Binding-site contacts:
Ligand atom CL1 contacts residue ILE239 of chain 52.A at 3.8 Å.
Ligand atom CL1 contacts residue ILE125 of chain 52.A at 3.5 Å.
Ligand atom C2C contacts residue MET217 of chain 52.A at 3.7 Å (hydrophobic).
Ligand atom N3A contacts residue PHE182 of chain 52.A at 4.0 Å.
Ligand atom C2B contacts residue ILE125 of chain 52.A at 3.1 Å (hydrophobic).
Ligand atom N2 contacts residue ASN215 of chain 52.A at 3.7 Å.
Ligand atom CL2 contacts residue TYR147 of chain 52.A at 3.4 Å.
Ligand atom C4B contacts residue ILE220 of chain 52.A at 4.0 Å (hydrophobic).
Ligand atom O1A contacts residue TYR147 of chain 52.A at 4.0 Å.
Ligand atom C2A contacts residue PHE182 of chain 52.A at 4.2 Å (hydrophobic).
Ligand atom C4A contacts residue LEU127 of chain 52.A at 4.0 Å (hydrophobic).
Ligand atom N3A contacts residue LEU127 of chain 52.A at 4.1 Å.
Ligand atom C2A contacts residue ILE220 of chain 52.A at 3.8 Å (hydrophobic).
Ligand atom C5B contacts residue TYR147 of chain 52.A at 3.9 Å (hydrophobic).
Ligand atom C4A contacts residue ILE220 of chain 52.A at 4.1 Å (hydrophobic).
Ligand atom C5A contacts residue MET146 of chain 52.A at 3.7 Å (hydrophobic).
Ligand atom C3B contacts residue ILE220 of chain 52.A at 4.2 Å (hydrophobic).
Ligand atom C6B contacts residue ILE125 of chain 52.A at 3.6 Å (hydrophobic).
Ligand atom O1 contacts residue MET217 of chain 52.A at 4.2 Å.
Ligand atom C5A contacts residue TYR145 of chain 52.A at 3.8 Å (hydrophobic).
Ligand atom CL2 contacts residue LEU187 of chain 52.A at 3.9 Å.
Ligand atom N2 contacts residue THR102 of chain 52.A at 4.2 Å.
Ligand atom C5A contacts residue ILE220 of chain 52.A at 3.9 Å (hydrophobic).
Ligand atom C5B contacts residue ILE125 of chain 52.A at 3.9 Å (hydrophobic).
Ligand atom C3B contacts residue ILE125 of chain 52.A at 3.5 Å (hydrophobic).
Ligand atom C31 contacts residue MET195 of chain 52.A at 3.5 Å (hydrophobic).
Ligand atom C5A contacts residue TYR147 of chain 52.A at 4.1 Å (hydrophobic).
Ligand atom C1B contacts residue ILE125 of chain 52.A at 3.1 Å (hydrophobic).
Ligand atom CL2 contacts residue ILE184 of chain 52.A at 3.9 Å.
Ligand atom C3 contacts residue LEU103 of chain 52.A at 4.1 Å (hydrophobic).
Ligand atom C31 contacts residue GLN104 of chain 52.A at 3.6 Å.
Ligand atom C4A contacts residue TYR145 of chain 52.A at 3.3 Å (hydrophobic).
Ligand atom C4C contacts residue MET217 of chain 52.A at 4.2 Å (hydrophobic).
Ligand atom C4 contacts residue LEU103 of chain 52.A at 3.4 Å (hydrophobic).
Ligand atom C6B contacts residue ILE184 of chain 52.A at 4.1 Å (hydrophobic).
Ligand atom O1B contacts residue ILE125 of chain 52.A at 3.5 Å.
Ligand atom C4B contacts residue ILE125 of chain 52.A at 3.9 Å (hydrophobic).
Ligand atom C5 contacts residue LEU103 of chain 52.A at 3.8 Å (hydrophobic).
Ligand atom O1A contacts residue ILE220 of chain 52.A at 3.6 Å.
Ligand atom C1C contacts residue LEU103 of chain 52.A at 4.1 Å (hydrophobic).

Sequence of chain 52.A:
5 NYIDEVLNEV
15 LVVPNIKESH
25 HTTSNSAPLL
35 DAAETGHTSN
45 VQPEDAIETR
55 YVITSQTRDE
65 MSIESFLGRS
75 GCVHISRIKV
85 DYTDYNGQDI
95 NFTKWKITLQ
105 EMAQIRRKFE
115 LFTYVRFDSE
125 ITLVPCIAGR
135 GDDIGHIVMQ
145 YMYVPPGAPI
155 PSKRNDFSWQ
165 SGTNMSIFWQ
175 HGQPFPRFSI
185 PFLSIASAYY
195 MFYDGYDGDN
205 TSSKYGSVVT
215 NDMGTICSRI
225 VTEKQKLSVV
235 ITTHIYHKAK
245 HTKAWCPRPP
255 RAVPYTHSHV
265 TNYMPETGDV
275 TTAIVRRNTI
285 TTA

A protein and the small-molecule ligand that binds it are described below.
Small molecule (SMILES): Cc1cc(CCCCCOc2c(Cl)cc(C3=NCCO3)cc2Cl)on1